Sequence of chain 2.A:
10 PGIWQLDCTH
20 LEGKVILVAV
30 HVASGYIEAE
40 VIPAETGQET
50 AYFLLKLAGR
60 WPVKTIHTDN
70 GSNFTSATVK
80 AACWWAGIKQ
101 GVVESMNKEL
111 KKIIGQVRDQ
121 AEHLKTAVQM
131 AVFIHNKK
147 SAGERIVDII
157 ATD

Sequence of chain 1.A:
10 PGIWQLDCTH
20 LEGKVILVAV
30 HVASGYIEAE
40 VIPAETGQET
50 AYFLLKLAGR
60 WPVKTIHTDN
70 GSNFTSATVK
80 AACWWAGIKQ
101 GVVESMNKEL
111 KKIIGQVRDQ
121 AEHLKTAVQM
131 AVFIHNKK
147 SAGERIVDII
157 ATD

The small molecule below binds the protein below.
Small molecule (SMILES): Cc1c(-c2c([C@H](OC(C)(C)C)C(=O)O)n(C)c(=O)c3ccccc23)cc(F)c2c1CCCO2

Binding-site contacts:
Ligand atom C10 contacts residue TRP84 of chain 1.A at 3.5 Å (hydrophobic).
Ligand atom C46 contacts residue GLN47 of chain 1.A at 3.8 Å.
Ligand atom C29 contacts residue THR126 of chain 2.A at 3.4 Å.
Ligand atom C01 contacts residue GLN120 of chain 2.A at 3.5 Å.
Ligand atom O44 contacts residue HIS123 of chain 2.A at 2.9 Å (h-bond).
Ligand atom F19 contacts residue ALA50 of chain 1.A at 3.8 Å.
Ligand atom O44 contacts residue GLU122 of chain 2.A at 3.5 Å (salt-bridge).
Ligand atom C13 contacts residue TRP84 of chain 1.A at 3.6 Å (hydrophobic).
Ligand atom C13 contacts residue LEU54 of chain 1.A at 3.9 Å (hydrophobic).
Ligand atom C61 contacts residue THR77 of chain 1.A at 3.8 Å.
Ligand atom O44 contacts residue ALA121 of chain 2.A at 3.8 Å.
Ligand atom F19 contacts residue LEU54 of chain 1.A at 3.7 Å.
Ligand atom C20 contacts residue THR77 of chain 1.A at 3.7 Å.
Ligand atom C46 contacts residue GLU122 of chain 2.A at 3.7 Å.
Ligand atom C41 contacts residue GLU122 of chain 2.A at 3.5 Å.
Ligand atom C46 contacts residue HIS123 of chain 2.A at 3.6 Å.
Ligand atom C53 contacts residue THR77 of chain 1.A at 3.8 Å.
Ligand atom F19 contacts residue ALA81 of chain 1.A at 3.1 Å.
Ligand atom O44 contacts residue THR126 of chain 2.A at 2.7 Å (h-bond).
Ligand atom O51 contacts residue GLN47 of chain 1.A at 3.6 Å.
Ligand atom C28 contacts residue THR126 of chain 2.A at 3.7 Å.
Ligand atom O27 contacts residue THR126 of chain 2.A at 3.3 Å (h-bond).
Ligand atom C37 contacts residue HIS123 of chain 2.A at 3.8 Å.
Ligand atom C37 contacts residue THR126 of chain 2.A at 3.9 Å.
Ligand atom F19 contacts residue THR77 of chain 1.A at 3.4 Å.
Ligand atom C25 contacts residue THR126 of chain 2.A at 3.6 Å.
Ligand atom C59 contacts residue ALA80 of chain 1.A at 3.7 Å (hydrophobic).
Ligand atom O42 contacts residue GLU122 of chain 2.A at 2.8 Å (salt-bridge).
Ligand atom C41 contacts residue THR126 of chain 2.A at 3.5 Å.
Ligand atom O42 contacts residue ALA121 of chain 2.A at 3.5 Å.
Ligand atom C52 contacts residue THR77 of chain 1.A at 3.5 Å.
Ligand atom C41 contacts residue HIS123 of chain 2.A at 3.8 Å.
Ligand atom C33 contacts residue THR77 of chain 1.A at 3.9 Å.
Ligand atom C10 contacts residue MET130 of chain 2.A at 3.9 Å (hydrophobic).
Ligand atom O16 contacts residue ALA81 of chain 1.A at 3.8 Å.
Ligand atom O16 contacts residue LEU54 of chain 1.A at 3.6 Å.
Ligand atom O27 contacts residue HIS123 of chain 2.A at 3.5 Å.
Ligand atom C13 contacts residue MET130 of chain 2.A at 3.8 Å (hydrophobic).
Ligand atom C18 contacts residue ALA81 of chain 1.A at 3.8 Å (hydrophobic).
Ligand atom C57 contacts residue ALA76 of chain 1.A at 3.7 Å (hydrophobic).